The protein below binds the small molecule below.
Small molecule (SMILES): O=c1ccn([C@@H]2O[C@H](CO[P](=O)(O)O[P](=O)(O)Oc3ccccc3)[C@@H](O)[C@H]2O)c(=O)[nH]1

Binding-site contacts:
Ligand atom C2 contacts residue ALA216 of chain 1.B at 3.5 Å (hydrophobic).
Ligand atom C2 contacts residue PHE218 of chain 1.B at 3.5 Å (hydrophobic).
Ligand atom O4' contacts residue LEU200 of chain 1.B at 3.6 Å.
Ligand atom O3B contacts residue ASN179 of chain 1.B at 3.5 Å (h-bond).
Ligand atom C6 contacts residue LEU200 of chain 1.B at 3.7 Å (hydrophobic).
Ligand atom C2B contacts residue ARG292 of chain 1.B at 3.3 Å.
Ligand atom O1B contacts residue ASN179 of chain 1.B at 2.8 Å (h-bond).
Ligand atom O2 contacts residue PHE218 of chain 1.B at 2.9 Å (h-bond).
Ligand atom O5' contacts residue ARG292 of chain 1.B at 3.4 Å (salt-bridge).
Ligand atom O1A contacts residue ASN199 of chain 1.B at 3.0 Å (h-bond).
Ligand atom O2A contacts residue ASN199 of chain 1.B at 3.2 Å.
Ligand atom O3A contacts residue ASN179 of chain 1.B at 3.2 Å (h-bond).
Ligand atom N3 contacts residue PHE218 of chain 1.B at 3.4 Å.
Ligand atom O1A contacts residue ASN198 of chain 1.B at 3.3 Å (h-bond).
Ligand atom C6 contacts residue ARG292 of chain 1.B at 3.7 Å.
Ligand atom O2A contacts residue LEU200 of chain 1.B at 2.9 Å (h-bond).
Ligand atom C5 contacts residue ASN198 of chain 1.B at 3.5 Å.
Ligand atom C5' contacts residue VAL86 of chain 1.B at 3.7 Å (hydrophobic).
Ligand atom C5 contacts residue ASN199 of chain 1.B at 3.7 Å.
Ligand atom O2' contacts residue ASP295 of chain 1.B at 2.5 Å (salt-bridge).
Ligand atom PB contacts residue ASN179 of chain 1.B at 3.4 Å.
Ligand atom O1A contacts residue ARG292 of chain 1.B at 3.0 Å (salt-bridge).
Ligand atom O2 contacts residue ALA216 of chain 1.B at 3.4 Å (h-bond).
Ligand atom O2 contacts residue ILE217 of chain 1.B at 3.3 Å.
Ligand atom PA contacts residue ASN199 of chain 1.B at 3.5 Å.
Ligand atom C5 contacts residue LEU200 of chain 1.B at 3.4 Å (hydrophobic).
Ligand atom O3' contacts residue GLY229 of chain 1.B at 3.4 Å.
Ligand atom C4B contacts residue TYR233 of chain 1.B at 3.6 Å (hydrophobic).
Ligand atom O1B contacts residue TYR299 of chain 1.B at 3.6 Å.
Ligand atom O4 contacts residue LEU215 of chain 1.B at 3.6 Å.
Ligand atom C5B contacts residue TYR233 of chain 1.B at 3.5 Å (hydrophobic).
Ligand atom O1B contacts residue ARG231 of chain 1.B at 2.6 Å (salt-bridge).
Ligand atom N3 contacts residue ALA216 of chain 1.B at 2.9 Å (h-bond).
Ligand atom C4 contacts residue PHE218 of chain 1.B at 3.5 Å (hydrophobic).
Ligand atom C4' contacts residue NAD1 of chain 1.F at 3.7 Å.
Ligand atom O2B contacts residue ARG292 of chain 1.B at 3.5 Å (salt-bridge).
Ligand atom C3' contacts residue NAD1 of chain 1.F at 3.5 Å.
Ligand atom C2B contacts residue ASP295 of chain 1.B at 3.4 Å.
Ligand atom O3A contacts residue ASN199 of chain 1.B at 3.7 Å.
Ligand atom N1 contacts residue PHE218 of chain 1.B at 3.7 Å.

Sequence of chain 1.B:
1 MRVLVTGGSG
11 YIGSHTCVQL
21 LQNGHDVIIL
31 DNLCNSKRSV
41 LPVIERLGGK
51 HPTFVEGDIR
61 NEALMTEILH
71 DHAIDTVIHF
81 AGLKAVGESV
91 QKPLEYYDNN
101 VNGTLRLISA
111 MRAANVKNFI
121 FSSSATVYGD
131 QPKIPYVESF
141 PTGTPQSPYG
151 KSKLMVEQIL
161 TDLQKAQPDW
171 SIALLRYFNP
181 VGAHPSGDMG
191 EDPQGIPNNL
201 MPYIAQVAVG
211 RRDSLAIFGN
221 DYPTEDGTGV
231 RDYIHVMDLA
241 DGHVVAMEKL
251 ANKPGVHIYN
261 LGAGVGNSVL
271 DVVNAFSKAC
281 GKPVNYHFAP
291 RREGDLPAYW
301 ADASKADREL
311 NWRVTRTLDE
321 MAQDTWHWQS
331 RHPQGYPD